Sequence of chain 1.D:
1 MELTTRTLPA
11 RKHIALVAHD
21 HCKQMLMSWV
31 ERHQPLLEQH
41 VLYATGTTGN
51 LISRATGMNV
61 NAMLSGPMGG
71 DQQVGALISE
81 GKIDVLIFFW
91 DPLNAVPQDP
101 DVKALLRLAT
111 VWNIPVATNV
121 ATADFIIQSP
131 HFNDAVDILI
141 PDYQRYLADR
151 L

This protein binds this small molecule.
Small molecule (SMILES): O=C(O)COP(=O)(O)O

Sequence of chain 1.C:
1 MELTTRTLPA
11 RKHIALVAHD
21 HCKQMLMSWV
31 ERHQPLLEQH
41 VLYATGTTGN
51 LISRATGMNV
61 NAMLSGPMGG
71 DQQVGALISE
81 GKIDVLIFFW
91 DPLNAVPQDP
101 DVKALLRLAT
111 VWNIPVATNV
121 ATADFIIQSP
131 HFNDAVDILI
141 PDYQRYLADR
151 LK

Binding-site contacts:
Ligand atom P contacts residue GLY66 of chain 1.D at 4.1 Å.
Ligand atom C1 contacts residue ASP71 of chain 1.D at 3.8 Å.
Ligand atom O4P contacts residue THR47 of chain 1.D at 3.3 Å.
Ligand atom O3P contacts residue THR45 of chain 1.D at 4.0 Å.
Ligand atom O4P contacts residue ARG150 of chain 1.C at 2.9 Å (salt-bridge).
Ligand atom O2P contacts residue LYS23 of chain 1.D at 3.8 Å.
Ligand atom P contacts residue SER65 of chain 1.D at 3.8 Å.
Ligand atom O1 contacts residue HIS19 of chain 1.D at 3.8 Å.
Ligand atom O3P contacts residue GLY46 of chain 1.D at 3.8 Å.
Ligand atom O2 contacts residue ASP71 of chain 1.D at 2.8 Å (salt-bridge).
Ligand atom O1 contacts residue GLN98 of chain 1.D at 3.3 Å (h-bond).
Ligand atom C1 contacts residue GLY66 of chain 1.D at 3.7 Å.
Ligand atom O1 contacts residue PRO67 of chain 1.D at 3.7 Å.
Ligand atom P contacts residue THR48 of chain 1.D at 3.9 Å.
Ligand atom O2 contacts residue VAL17 of chain 1.D at 3.2 Å.
Ligand atom C2 contacts residue THR45 of chain 1.D at 3.3 Å.
Ligand atom P contacts residue THR47 of chain 1.D at 3.5 Å.
Ligand atom O2P contacts residue THR48 of chain 1.D at 2.8 Å (h-bond).
Ligand atom C2 contacts residue ALA18 of chain 1.D at 3.5 Å (hydrophobic).
Ligand atom C2 contacts residue VAL17 of chain 1.D at 3.9 Å (hydrophobic).
Ligand atom C1 contacts residue VAL17 of chain 1.D at 4.0 Å (hydrophobic).
Ligand atom O2P contacts residue GLY46 of chain 1.D at 4.1 Å.
Ligand atom O4P contacts residue LYS23 of chain 1.D at 2.6 Å (salt-bridge).
Ligand atom O1P contacts residue THR45 of chain 1.D at 3.2 Å (h-bond).
Ligand atom C2 contacts residue GLY66 of chain 1.D at 4.0 Å.
Ligand atom O2P contacts residue THR45 of chain 1.D at 2.5 Å (h-bond).
Ligand atom O1 contacts residue GLY66 of chain 1.D at 3.7 Å.
Ligand atom P contacts residue THR45 of chain 1.D at 3.5 Å.
Ligand atom O2 contacts residue THR45 of chain 1.D at 4.2 Å.
Ligand atom O3P contacts residue GLY66 of chain 1.D at 3.6 Å.
Ligand atom O1P contacts residue SER65 of chain 1.D at 3.9 Å.
Ligand atom O2 contacts residue GLY66 of chain 1.D at 3.8 Å.
Ligand atom P contacts residue LYS23 of chain 1.D at 3.7 Å.
Ligand atom O4P contacts residue ALA18 of chain 1.D at 4.0 Å.
Ligand atom O1P contacts residue GLY66 of chain 1.D at 3.1 Å (h-bond).
Ligand atom O4P contacts residue SER65 of chain 1.D at 4.2 Å.
Ligand atom O3P contacts residue SER65 of chain 1.D at 2.7 Å (h-bond).
Ligand atom O2P contacts residue THR47 of chain 1.D at 3.6 Å (h-bond).
Ligand atom C1 contacts residue HIS19 of chain 1.D at 4.1 Å.
Ligand atom O3P contacts residue THR47 of chain 1.D at 2.9 Å (h-bond).